A small-molecule ligand and the protein it binds are described below.
Small molecule (SMILES): CC[C@H](C)[C@H](NC(=O)[C@H](COP(=O)(O)O)NC(=O)CNC(=O)[C@H](C)N)C(=O)N1CCC[C@H]1C(=O)NCC(=O)N[C@@H](CCCN=C(N)N)C(=O)N[C@@H](C)C(=O)N[C@H](C=O)CO

Sequence of chain 1.A:
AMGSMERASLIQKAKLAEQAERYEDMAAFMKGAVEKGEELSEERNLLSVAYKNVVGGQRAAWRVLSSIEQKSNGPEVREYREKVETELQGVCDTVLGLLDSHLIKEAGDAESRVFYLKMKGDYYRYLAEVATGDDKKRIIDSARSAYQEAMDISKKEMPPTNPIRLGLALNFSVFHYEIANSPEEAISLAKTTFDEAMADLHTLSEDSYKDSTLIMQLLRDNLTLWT

Binding-site contacts:
Ligand atom C contacts residue V4B1 of chain 1.D at 3.5 Å.
Ligand atom CG2 contacts residue V4B1 of chain 1.D at 3.2 Å.
Ligand atom C contacts residue ASN180 of chain 1.A at 3.6 Å.
Ligand atom CA contacts residue GLU19 of chain 1.A at 3.1 Å.
Ligand atom N contacts residue LEU234 of chain 1.A at 3.4 Å.
Ligand atom NE contacts residue ASN55 of chain 1.A at 3.1 Å (h-bond).
Ligand atom N contacts residue V4B1 of chain 1.D at 3.5 Å.
Ligand atom O2P contacts residue LYS54 of chain 1.A at 2.6 Å (salt-bridge).
Ligand atom O contacts residue GLU19 of chain 1.A at 3.4 Å (salt-bridge).
Ligand atom O contacts residue ASN55 of chain 1.A at 3.0 Å (h-bond).
Ligand atom N contacts residue GLU19 of chain 1.A at 2.5 Å (salt-bridge).
Ligand atom CA contacts residue ASN180 of chain 1.A at 3.4 Å.
Ligand atom NH2 contacts residue ASN55 of chain 1.A at 3.6 Å (h-bond).
Ligand atom O2P contacts residue ARG61 of chain 1.A at 2.8 Å (salt-bridge).
Ligand atom C contacts residue VAL51 of chain 1.A at 3.6 Å (hydrophobic).
Ligand atom N contacts residue ASN231 of chain 1.A at 2.9 Å (h-bond).
Ligand atom O1P contacts residue ARG134 of chain 1.A at 2.8 Å (salt-bridge).
Ligand atom N contacts residue ASN180 of chain 1.A at 2.9 Å (h-bond).
Ligand atom C contacts residue ASN55 of chain 1.A at 3.5 Å.
Ligand atom CG contacts residue ASN55 of chain 1.A at 3.3 Å.
Ligand atom CB contacts residue ASN180 of chain 1.A at 3.4 Å.
Ligand atom O contacts residue LYS54 of chain 1.A at 3.4 Å (salt-bridge).
Ligand atom O contacts residue LYS54 of chain 1.A at 3.2 Å.
Ligand atom O3P contacts residue TYR135 of chain 1.A at 2.5 Å (h-bond).
Ligand atom CB contacts residue ASN55 of chain 1.A at 3.4 Å.
Ligand atom O contacts residue LYS54 of chain 1.A at 2.9 Å (salt-bridge).
Ligand atom CA contacts residue ASN231 of chain 1.A at 3.6 Å.
Ligand atom O contacts residue GLU187 of chain 1.A at 3.4 Å (salt-bridge).
Ligand atom N contacts residue LEU179 of chain 1.A at 3.6 Å.
Ligand atom N contacts residue V4B1 of chain 1.D at 3.4 Å.
Ligand atom CB contacts residue TRP235 of chain 1.A at 3.4 Å (hydrophobic).
Ligand atom CA contacts residue V4B1 of chain 1.D at 3.3 Å.
Ligand atom O3P contacts residue ARG134 of chain 1.A at 2.8 Å (salt-bridge).
Ligand atom O contacts residue VAL51 of chain 1.A at 3.6 Å.
Ligand atom C contacts residue GLU19 of chain 1.A at 3.5 Å.
Ligand atom CA contacts residue ASN55 of chain 1.A at 3.4 Å.
Ligand atom C contacts residue GLU19 of chain 1.A at 3.5 Å.
Ligand atom O1P contacts residue ARG61 of chain 1.A at 2.9 Å (salt-bridge).
Ligand atom O contacts residue ASN231 of chain 1.A at 3.0 Å (h-bond).
Ligand atom O contacts residue V4B1 of chain 1.D at 3.1 Å.